Binding-site contacts:
Ligand atom N2 contacts residue ASN129 of chain 1.B at 2.8 Å (h-bond).
Ligand atom C5 contacts residue GLU210 of chain 1.B at 3.3 Å.
Ligand atom C7 contacts residue ASN129 of chain 1.B at 3.1 Å.
Ligand atom C3 contacts residue ASN129 of chain 1.B at 3.8 Å.
Ligand atom C8 contacts residue ASN129 of chain 1.B at 4.1 Å.
Ligand atom C1 contacts residue ASN129 of chain 1.B at 1.4 Å.
Ligand atom C8 contacts residue PHE213 of chain 1.B at 3.6 Å (hydrophobic).
Ligand atom C5 contacts residue ASN129 of chain 1.B at 3.7 Å.
Ligand atom C7 contacts residue PHE213 of chain 1.B at 4.1 Å (hydrophobic).
Ligand atom O5 contacts residue GLU210 of chain 1.B at 4.3 Å.
Ligand atom N2 contacts residue PHE213 of chain 1.B at 3.6 Å.
Ligand atom O4 contacts residue GLU210 of chain 1.B at 3.3 Å (salt-bridge).
Ligand atom O3 contacts residue GLU210 of chain 1.B at 3.6 Å (salt-bridge).
Ligand atom C1 contacts residue GLU210 of chain 1.B at 4.4 Å.
Ligand atom C6 contacts residue GLU210 of chain 1.B at 4.1 Å.
Ligand atom O7 contacts residue ASN129 of chain 1.B at 3.1 Å (h-bond).
Ligand atom O5 contacts residue ASN129 of chain 1.B at 2.5 Å (h-bond).
Ligand atom C4 contacts residue GLU210 of chain 1.B at 3.7 Å.
Ligand atom C3 contacts residue GLU210 of chain 1.B at 3.8 Å.
Ligand atom C4 contacts residue ASN129 of chain 1.B at 4.3 Å.
Ligand atom C2 contacts residue ASN129 of chain 1.B at 2.4 Å.

Sequence of chain 1.B:
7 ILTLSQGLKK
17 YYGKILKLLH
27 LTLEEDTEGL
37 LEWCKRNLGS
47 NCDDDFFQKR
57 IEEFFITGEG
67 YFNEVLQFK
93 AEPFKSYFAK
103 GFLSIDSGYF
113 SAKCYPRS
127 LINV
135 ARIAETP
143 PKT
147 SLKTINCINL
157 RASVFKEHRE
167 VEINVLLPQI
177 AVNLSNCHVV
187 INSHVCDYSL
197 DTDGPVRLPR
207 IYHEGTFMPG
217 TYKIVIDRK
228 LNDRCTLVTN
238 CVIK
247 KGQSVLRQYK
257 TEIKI

This protein binds this small molecule.
Small molecule (SMILES): CC(=O)N[C@@H]1[C@@H](O)[C@H](O)[C@@H](CO)O[C@H]1O